The protein below binds the small molecule below.
Small molecule (SMILES): Nc1ncnc2c1ncn2[C@H]1C[C@H](O)[C@@H](COP(=O)(O)O)O1

Binding-site contacts:
Ligand atom N1 contacts residue PRO419 of chain 1.W at 4.4 Å.
Ligand atom O4' contacts residue PRO630 of chain 1.W at 3.4 Å.
Ligand atom O5' contacts residue PRO630 of chain 1.W at 3.9 Å.
Ligand atom C5 contacts residue PRO419 of chain 1.W at 4.0 Å (hydrophobic).
Ligand atom C6 contacts residue PRO630 of chain 1.W at 4.3 Å (hydrophobic).
Ligand atom N7 contacts residue SER631 of chain 1.W at 3.3 Å.
Ligand atom N7 contacts residue HIS629 of chain 1.W at 4.3 Å.
Ligand atom P contacts residue HIS627 of chain 1.W at 4.0 Å.
Ligand atom O4' contacts residue HIS629 of chain 1.W at 4.2 Å.
Ligand atom N1 contacts residue GLY638 of chain 1.W at 3.5 Å (h-bond).
Ligand atom C8 contacts residue HIS629 of chain 1.W at 3.6 Å.
Ligand atom N6 contacts residue VAL418 of chain 1.W at 3.5 Å.
Ligand atom P contacts residue PRO630 of chain 1.W at 4.5 Å.
Ligand atom C2 contacts residue PRO630 of chain 1.W at 3.5 Å (hydrophobic).
Ligand atom N9 contacts residue HIS629 of chain 1.W at 4.3 Å.
Ligand atom C5 contacts residue PRO630 of chain 1.W at 4.1 Å (hydrophobic).
Ligand atom C4 contacts residue PRO419 of chain 1.W at 4.4 Å (hydrophobic).
Ligand atom C1' contacts residue PRO630 of chain 1.W at 4.0 Å (hydrophobic).
Ligand atom C1' contacts residue HIS629 of chain 1.W at 3.8 Å.
Ligand atom C6 contacts residue VAL418 of chain 1.W at 4.0 Å (hydrophobic).
Ligand atom C8 contacts residue SER631 of chain 1.W at 3.8 Å.
Ligand atom O1P contacts residue LYS640 of chain 1.W at 4.4 Å.
Ligand atom C6 contacts residue SER631 of chain 1.W at 4.3 Å.
Ligand atom C6 contacts residue GLY638 of chain 1.W at 3.9 Å.
Ligand atom C6 contacts residue PRO419 of chain 1.W at 4.1 Å (hydrophobic).
Ligand atom C4 contacts residue PRO630 of chain 1.W at 3.6 Å (hydrophobic).
Ligand atom N6 contacts residue SER631 of chain 1.W at 4.2 Å.
Ligand atom N1 contacts residue VAL418 of chain 1.W at 4.1 Å.
Ligand atom N6 contacts residue PHE637 of chain 1.W at 4.0 Å.
Ligand atom C8 contacts residue PRO419 of chain 1.W at 4.4 Å (hydrophobic).
Ligand atom C5 contacts residue SER631 of chain 1.W at 3.9 Å.
Ligand atom N7 contacts residue PRO419 of chain 1.W at 4.0 Å.
Ligand atom N6 contacts residue GLY638 of chain 1.W at 3.0 Å (h-bond).
Ligand atom O1P contacts residue PRO630 of chain 1.W at 4.3 Å.
Ligand atom N6 contacts residue PRO419 of chain 1.W at 4.5 Å.
Ligand atom C2' contacts residue HIS629 of chain 1.W at 4.5 Å.
Ligand atom C4 contacts residue SER631 of chain 1.W at 4.4 Å.
Ligand atom N9 contacts residue PRO630 of chain 1.W at 4.0 Å.
Ligand atom N1 contacts residue PRO630 of chain 1.W at 4.0 Å.
Ligand atom N3 contacts residue PRO630 of chain 1.W at 3.3 Å.

Sequence of chain 1.W:
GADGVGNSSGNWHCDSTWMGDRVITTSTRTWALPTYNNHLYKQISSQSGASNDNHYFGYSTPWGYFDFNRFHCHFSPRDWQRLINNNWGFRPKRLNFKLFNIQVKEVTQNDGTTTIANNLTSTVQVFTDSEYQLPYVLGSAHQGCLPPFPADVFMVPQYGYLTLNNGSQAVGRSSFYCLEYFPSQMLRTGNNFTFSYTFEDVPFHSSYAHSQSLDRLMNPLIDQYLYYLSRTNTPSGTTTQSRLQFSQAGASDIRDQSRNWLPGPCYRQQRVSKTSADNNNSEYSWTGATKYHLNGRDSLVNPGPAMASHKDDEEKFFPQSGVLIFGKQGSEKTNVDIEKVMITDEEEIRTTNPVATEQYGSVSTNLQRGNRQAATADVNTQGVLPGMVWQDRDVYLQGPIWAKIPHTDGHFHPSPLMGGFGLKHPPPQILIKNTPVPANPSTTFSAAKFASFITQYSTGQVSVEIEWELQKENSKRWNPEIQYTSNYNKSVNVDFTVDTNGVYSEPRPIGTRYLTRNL